A protein and the small-molecule ligand that binds it are described below.
Small molecule (SMILES): C[C@]12CC[C@@]3(CCc4cc(O)ccc43)C[C@@H]1CC[C@@H]2O

Sequence of chain 1.B:
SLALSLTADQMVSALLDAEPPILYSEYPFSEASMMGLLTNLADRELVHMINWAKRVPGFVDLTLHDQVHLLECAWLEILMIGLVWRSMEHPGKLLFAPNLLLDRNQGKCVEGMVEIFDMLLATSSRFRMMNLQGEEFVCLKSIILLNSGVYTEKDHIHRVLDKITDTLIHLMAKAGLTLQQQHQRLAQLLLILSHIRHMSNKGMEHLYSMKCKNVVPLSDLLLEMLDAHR

Binding-site contacts:
Ligand atom C12 contacts residue ALA53 of chain 1.B at 3.8 Å (hydrophobic).
Ligand atom C16 contacts residue GLY224 of chain 1.B at 4.1 Å.
Ligand atom O02 contacts residue MET46 of chain 1.B at 4.2 Å.
Ligand atom C12 contacts residue LEU52 of chain 1.B at 4.3 Å (hydrophobic).
Ligand atom C17 contacts residue LEU228 of chain 1.B at 3.8 Å (hydrophobic).
Ligand atom C06 contacts residue LEU49 of chain 1.B at 4.1 Å (hydrophobic).
Ligand atom C14 contacts residue LEU94 of chain 1.B at 4.2 Å (hydrophobic).
Ligand atom C03 contacts residue LEU87 of chain 1.B at 4.2 Å (hydrophobic).
Ligand atom O01 contacts residue ARG97 of chain 1.B at 3.2 Å (salt-bridge).
Ligand atom C09 contacts residue MET91 of chain 1.B at 3.6 Å (hydrophobic).
Ligand atom C10 contacts residue MET91 of chain 1.B at 3.8 Å (hydrophobic).
Ligand atom O01 contacts residue LEU52 of chain 1.B at 3.9 Å.
Ligand atom O02 contacts residue HIS227 of chain 1.B at 3.0 Å.
Ligand atom C13 contacts residue ARG97 of chain 1.B at 4.2 Å.
Ligand atom C08 contacts residue PHE107 of chain 1.B at 4.3 Å (hydrophobic).
Ligand atom C01 contacts residue PHE107 of chain 1.B at 3.7 Å (hydrophobic).
Ligand atom C08 contacts residue LEU90 of chain 1.B at 4.1 Å (hydrophobic).
Ligand atom C09 contacts residue LEU94 of chain 1.B at 3.9 Å (hydrophobic).
Ligand atom O01 contacts residue GLU56 of chain 1.B at 2.1 Å (salt-bridge).
Ligand atom C11 contacts residue PHE107 of chain 1.B at 3.9 Å (hydrophobic).
Ligand atom C18 contacts residue LEU49 of chain 1.B at 4.0 Å (hydrophobic).
Ligand atom C10 contacts residue LEU87 of chain 1.B at 3.9 Å (hydrophobic).
Ligand atom C14 contacts residue GLU56 of chain 1.B at 4.0 Å.
Ligand atom C17 contacts residue HIS227 of chain 1.B at 3.7 Å.
Ligand atom C13 contacts residue PHE107 of chain 1.B at 4.1 Å (hydrophobic).
Ligand atom C07 contacts residue PHE107 of chain 1.B at 3.9 Å (hydrophobic).
Ligand atom C18 contacts residue MET46 of chain 1.B at 4.3 Å (hydrophobic).
Ligand atom C11 contacts residue LEU49 of chain 1.B at 3.7 Å (hydrophobic).
Ligand atom C09 contacts residue LEU90 of chain 1.B at 3.9 Å (hydrophobic).
Ligand atom C12 contacts residue PHE107 of chain 1.B at 3.9 Å (hydrophobic).
Ligand atom C16 contacts residue LEU228 of chain 1.B at 3.8 Å (hydrophobic).
Ligand atom C17 contacts residue GLY224 of chain 1.B at 3.7 Å.
Ligand atom C15 contacts residue HIS227 of chain 1.B at 3.8 Å.
Ligand atom O02 contacts residue MET124 of chain 1.B at 3.5 Å.
Ligand atom C08 contacts residue LEU94 of chain 1.B at 4.1 Å (hydrophobic).
Ligand atom C12 contacts residue GLU56 of chain 1.B at 4.2 Å.
Ligand atom C14 contacts residue LEU90 of chain 1.B at 3.8 Å (hydrophobic).
Ligand atom C11 contacts residue ALA53 of chain 1.B at 3.9 Å (hydrophobic).
Ligand atom C12 contacts residue LEU49 of chain 1.B at 3.8 Å (hydrophobic).
Ligand atom C13 contacts residue GLU56 of chain 1.B at 3.3 Å.